A small-molecule ligand and the protein it binds are described below.
Small molecule (SMILES): Nc1ccn([C@H]2C[C@H](O)[C@@H](COP(=O)(O)O)O2)c(=O)n1

Binding-site contacts:
Ligand atom C4' contacts residue DA4 of chain 40.D at 4.3 Å.
Ligand atom P contacts residue DA4 of chain 40.D at 3.2 Å.
Ligand atom OP1 contacts residue DA4 of chain 40.D at 2.2 Å.
Ligand atom O3' contacts residue DA4 of chain 40.D at 4.2 Å.
Ligand atom OP2 contacts residue DA4 of chain 40.D at 3.6 Å.
Ligand atom O5' contacts residue DA4 of chain 40.D at 4.0 Å.
Ligand atom C5' contacts residue DA4 of chain 40.D at 4.0 Å.
Ligand atom C3' contacts residue DA4 of chain 40.D at 3.3 Å.
Ligand atom C2' contacts residue DA4 of chain 40.D at 3.5 Å.